Binding-site contacts:
Ligand atom C5' contacts residue HIS265 of chain 1.C at 2.9 Å.
Ligand atom O2A contacts residue PRO257 of chain 1.C at 3.6 Å.
Ligand atom O1A contacts residue HIS254 of chain 1.C at 3.1 Å (h-bond).
Ligand atom O1B contacts residue HIS265 of chain 1.C at 3.4 Å.
Ligand atom O3B contacts residue 0G1 of chain 1.K at 1.6 Å.
Ligand atom O3A contacts residue 0G1 of chain 1.K at 3.2 Å.
Ligand atom C5 contacts residue TRP156 of chain 1.C at 3.4 Å (hydrophobic).
Ligand atom O2B contacts residue 0G1 of chain 1.K at 2.6 Å (h-bond).
Ligand atom C8 contacts residue TRP156 of chain 1.C at 3.6 Å (hydrophobic).
Ligand atom PA contacts residue ASN263 of chain 1.C at 3.3 Å.
Ligand atom N1 contacts residue TRP91 of chain 1.D at 3.4 Å.
Ligand atom O2A contacts residue ASN263 of chain 1.C at 3.0 Å (h-bond).
Ligand atom O5' contacts residue HIS265 of chain 1.C at 3.1 Å (h-bond).
Ligand atom CM7 contacts residue MET190 of chain 1.C at 3.6 Å (hydrophobic).
Ligand atom O2A contacts residue SER258 of chain 1.C at 3.3 Å (h-bond).
Ligand atom C4' contacts residue 0G1 of chain 1.K at 3.4 Å.
Ligand atom O2' contacts residue MET190 of chain 1.C at 3.2 Å (h-bond).
Ligand atom C3' contacts residue 0G1 of chain 1.K at 3.6 Å.
Ligand atom O1A contacts residue HIS265 of chain 1.C at 3.3 Å (h-bond).
Ligand atom O1A contacts residue ASN263 of chain 1.C at 3.5 Å (h-bond).
Ligand atom O5' contacts residue ASN263 of chain 1.C at 2.7 Å (h-bond).
Ligand atom N1 contacts residue GLU166 of chain 1.C at 3.1 Å (salt-bridge).
Ligand atom O3' contacts residue 0G1 of chain 1.K at 3.2 Å (h-bond).
Ligand atom N3 contacts residue MET190 of chain 1.C at 3.5 Å (h-bond).
Ligand atom O3A contacts residue SER258 of chain 1.C at 3.2 Å (h-bond).
Ligand atom O2' contacts residue ASP189 of chain 1.C at 2.4 Å (salt-bridge).
Ligand atom N2 contacts residue PRO188 of chain 1.C at 3.2 Å (h-bond).
Ligand atom C6 contacts residue TRP156 of chain 1.C at 3.4 Å (hydrophobic).
Ligand atom PB contacts residue HIS254 of chain 1.C at 2.8 Å.
Ligand atom PB contacts residue 0G1 of chain 1.K at 2.8 Å.
Ligand atom O2B contacts residue SER258 of chain 1.C at 3.0 Å (h-bond).
Ligand atom N2 contacts residue GLU166 of chain 1.C at 3.1 Å (salt-bridge).
Ligand atom O1B contacts residue HIS254 of chain 1.C at 1.3 Å (h-bond).
Ligand atom N7 contacts residue TRP156 of chain 1.C at 3.7 Å.
Ligand atom O2A contacts residue TYR259 of chain 1.C at 3.1 Å (h-bond).
Ligand atom C3' contacts residue LYS191 of chain 1.C at 3.6 Å.
Ligand atom N9 contacts residue TRP156 of chain 1.C at 3.5 Å.
Ligand atom C2' contacts residue ASP189 of chain 1.C at 2.9 Å.
Ligand atom C4 contacts residue TRP156 of chain 1.C at 3.4 Å (hydrophobic).
Ligand atom O2B contacts residue HIS254 of chain 1.C at 3.4 Å (h-bond).

Sequence of chain 1.C:
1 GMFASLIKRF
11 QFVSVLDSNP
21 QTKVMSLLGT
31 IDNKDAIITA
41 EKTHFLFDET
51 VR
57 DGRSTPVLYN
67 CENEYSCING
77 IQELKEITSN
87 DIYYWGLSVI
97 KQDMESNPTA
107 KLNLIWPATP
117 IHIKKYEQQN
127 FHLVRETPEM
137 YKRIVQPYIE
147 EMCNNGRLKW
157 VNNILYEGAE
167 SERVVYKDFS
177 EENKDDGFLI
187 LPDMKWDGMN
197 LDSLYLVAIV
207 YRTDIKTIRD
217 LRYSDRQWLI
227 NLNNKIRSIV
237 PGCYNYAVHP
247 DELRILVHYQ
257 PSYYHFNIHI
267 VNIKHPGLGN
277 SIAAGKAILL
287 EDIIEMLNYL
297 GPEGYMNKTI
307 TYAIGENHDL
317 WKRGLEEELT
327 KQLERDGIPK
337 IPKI

Sequence of chain 1.D:
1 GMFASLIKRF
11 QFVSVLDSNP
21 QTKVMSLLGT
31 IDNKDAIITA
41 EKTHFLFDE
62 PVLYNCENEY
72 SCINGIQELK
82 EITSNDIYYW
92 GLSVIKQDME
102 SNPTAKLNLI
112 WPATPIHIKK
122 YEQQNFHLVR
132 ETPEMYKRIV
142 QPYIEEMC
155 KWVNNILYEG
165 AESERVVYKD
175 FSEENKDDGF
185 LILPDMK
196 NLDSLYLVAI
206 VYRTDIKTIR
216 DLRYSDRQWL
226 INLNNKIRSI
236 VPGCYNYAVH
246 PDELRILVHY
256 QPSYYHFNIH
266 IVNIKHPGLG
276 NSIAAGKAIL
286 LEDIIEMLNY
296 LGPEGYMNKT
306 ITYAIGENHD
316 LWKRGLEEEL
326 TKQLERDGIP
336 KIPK

A protein and the small-molecule ligand that binds it are described below.
Small molecule (SMILES): C[n+]1cn([C@@H]2O[C@H](CO[P](=O)(O)OP(=O)(O)O)[C@@H](O)[C@H]2O)c2nc(N)[nH]c(=O)c21